The protein below binds the small molecule below.
Small molecule (SMILES): CN(C)Cc1cccc(NCc2ccc3ccc(N)nc3c2)c1

Sequence of chain 1.A:
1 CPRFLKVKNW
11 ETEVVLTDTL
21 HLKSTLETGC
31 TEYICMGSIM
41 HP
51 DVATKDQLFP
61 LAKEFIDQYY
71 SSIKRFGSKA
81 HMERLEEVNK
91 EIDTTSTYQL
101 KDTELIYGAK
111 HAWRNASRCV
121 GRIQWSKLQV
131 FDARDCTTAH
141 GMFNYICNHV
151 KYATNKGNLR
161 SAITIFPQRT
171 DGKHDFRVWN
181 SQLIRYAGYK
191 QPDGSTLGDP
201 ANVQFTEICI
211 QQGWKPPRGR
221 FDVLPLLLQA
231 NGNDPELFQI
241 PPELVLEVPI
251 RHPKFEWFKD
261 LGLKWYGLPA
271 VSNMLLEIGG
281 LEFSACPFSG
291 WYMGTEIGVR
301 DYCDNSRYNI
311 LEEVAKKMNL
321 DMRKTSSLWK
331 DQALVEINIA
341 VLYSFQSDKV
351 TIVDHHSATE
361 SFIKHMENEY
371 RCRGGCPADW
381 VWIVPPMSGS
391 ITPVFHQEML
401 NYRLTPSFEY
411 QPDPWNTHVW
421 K

Binding-site contacts:
Ligand atom C06 contacts residue PHE288 of chain 1.A at 3.5 Å (hydrophobic).
Ligand atom C08 contacts residue VAL271 of chain 1.A at 3.6 Å (hydrophobic).
Ligand atom C02 contacts residue TRP291 of chain 1.A at 3.8 Å (hydrophobic).
Ligand atom C09 contacts residue GLU296 of chain 1.A at 3.6 Å.
Ligand atom C10 contacts residue GLU296 of chain 1.A at 3.6 Å.
Ligand atom C15 contacts residue VAL271 of chain 1.A at 3.8 Å (hydrophobic).
Ligand atom C07 contacts residue HEM1 of chain 1.C at 3.4 Å.
Ligand atom C25 contacts residue VAL271 of chain 1.A at 3.7 Å (hydrophobic).
Ligand atom C13 contacts residue GLN182 of chain 1.A at 2.9 Å.
Ligand atom C02 contacts residue GLU296 of chain 1.A at 3.4 Å.
Ligand atom C25 contacts residue HEM1 of chain 1.C at 3.7 Å.
Ligand atom C11 contacts residue HEM1 of chain 1.C at 3.7 Å.
Ligand atom C12 contacts residue GLN182 of chain 1.A at 3.4 Å.
Ligand atom N02 contacts residue TRP291 of chain 1.A at 2.7 Å (h-bond).
Ligand atom C26 contacts residue ASN273 of chain 1.A at 3.4 Å.
Ligand atom C04 contacts residue HEM1 of chain 1.C at 3.2 Å.
Ligand atom C07 contacts residue VAL271 of chain 1.A at 3.3 Å (hydrophobic).
Ligand atom C03 contacts residue HEM1 of chain 1.C at 3.0 Å.
Ligand atom C23 contacts residue SER181 of chain 1.A at 3.5 Å.
Ligand atom C06 contacts residue VAL271 of chain 1.A at 3.6 Å (hydrophobic).
Ligand atom C02 contacts residue HEM1 of chain 1.C at 3.6 Å.
Ligand atom C25 contacts residue ASN273 of chain 1.A at 3.2 Å.
Ligand atom C09 contacts residue HEM1 of chain 1.C at 3.3 Å.
Ligand atom N02 contacts residue HEM1 of chain 1.C at 3.8 Å.
Ligand atom C23 contacts residue ASN273 of chain 1.A at 3.0 Å.
Ligand atom C08 contacts residue HEM1 of chain 1.C at 3.7 Å.
Ligand atom C16 contacts residue VAL271 of chain 1.A at 3.5 Å (hydrophobic).
Ligand atom C06 contacts residue HEM1 of chain 1.C at 3.1 Å.
Ligand atom N24 contacts residue ASN273 of chain 1.A at 2.6 Å (h-bond).
Ligand atom N02 contacts residue TYR292 of chain 1.A at 3.7 Å.
Ligand atom C25 contacts residue MET274 of chain 1.A at 3.5 Å (hydrophobic).
Ligand atom N02 contacts residue GLU296 of chain 1.A at 2.6 Å (salt-bridge).
Ligand atom C14 contacts residue GLN182 of chain 1.A at 3.4 Å.
Ligand atom C10 contacts residue HEM1 of chain 1.C at 3.7 Å.
Ligand atom C21 contacts residue HEM1 of chain 1.C at 3.2 Å.
Ligand atom C23 contacts residue VAL271 of chain 1.A at 3.7 Å (hydrophobic).
Ligand atom N02 contacts residue PRO269 of chain 1.A at 3.7 Å.
Ligand atom N22 contacts residue HEM1 of chain 1.C at 2.6 Å (h-bond).
Ligand atom N01 contacts residue GLU296 of chain 1.A at 2.6 Å (salt-bridge).
Ligand atom C05 contacts residue HEM1 of chain 1.C at 3.6 Å.